Binding-site contacts:
Ligand atom CD contacts residue GLY303 of chain 1.A at 3.8 Å.
Ligand atom CZ contacts residue LEU307 of chain 1.A at 3.4 Å (hydrophobic).
Ligand atom O contacts residue LYS226 of chain 1.A at 2.7 Å (salt-bridge).
Ligand atom CB contacts residue HIS301 of chain 1.A at 3.8 Å.
Ligand atom C contacts residue LYS226 of chain 1.A at 3.1 Å.
Ligand atom CD contacts residue LEU307 of chain 1.A at 3.9 Å (hydrophobic).
Ligand atom NH2 contacts residue THR306 of chain 1.A at 3.4 Å.
Ligand atom CZ contacts residue GLU297 of chain 1.A at 3.6 Å.
Ligand atom NH2 contacts residue LEU307 of chain 1.A at 2.8 Å (h-bond).
Ligand atom O contacts residue LEU298 of chain 1.A at 3.8 Å.
Ligand atom CA contacts residue THR300 of chain 1.A at 3.8 Å.
Ligand atom NH1 contacts residue ALA302 of chain 1.A at 3.4 Å (h-bond).
Ligand atom N contacts residue THR300 of chain 1.A at 3.0 Å (h-bond).
Ligand atom CD contacts residue GLU297 of chain 1.A at 3.8 Å.
Ligand atom OXT contacts residue SER285 of chain 1.A at 3.4 Å (h-bond).
Ligand atom CB contacts residue GLU297 of chain 1.A at 4.0 Å.
Ligand atom O contacts residue GLU297 of chain 1.A at 3.3 Å (salt-bridge).
Ligand atom CA contacts residue TYR48 of chain 1.A at 3.3 Å (hydrophobic).
Ligand atom NH2 contacts residue SER245 of chain 1.A at 2.6 Å (h-bond).
Ligand atom NH1 contacts residue GLY303 of chain 1.A at 4.0 Å.
Ligand atom CZ contacts residue SER245 of chain 1.A at 3.3 Å.
Ligand atom CG contacts residue GLU297 of chain 1.A at 3.1 Å.
Ligand atom CG contacts residue THR300 of chain 1.A at 3.9 Å.
Ligand atom N contacts residue LEU298 of chain 1.A at 2.8 Å (h-bond).
Ligand atom N contacts residue TYR48 of chain 1.A at 3.0 Å.
Ligand atom NE contacts residue GLY303 of chain 1.A at 3.9 Å.
Ligand atom CB contacts residue THR300 of chain 1.A at 3.5 Å.
Ligand atom CB contacts residue GLY385 of chain 1.A at 3.5 Å.
Ligand atom CA contacts residue GLU297 of chain 1.A at 3.9 Å.
Ligand atom NE contacts residue GLU297 of chain 1.A at 2.9 Å (salt-bridge).
Ligand atom N contacts residue GLU297 of chain 1.A at 3.2 Å (salt-bridge).
Ligand atom OXT contacts residue LEU307 of chain 1.A at 3.8 Å.
Ligand atom NH1 contacts residue SER245 of chain 1.A at 3.2 Å (h-bond).
Ligand atom NE contacts residue LEU307 of chain 1.A at 3.3 Å.
Ligand atom CD contacts residue HIS301 of chain 1.A at 3.6 Å.
Ligand atom NH2 contacts residue GLY305 of chain 1.A at 3.1 Å (h-bond).
Ligand atom CB contacts residue TYR48 of chain 1.A at 3.6 Å (hydrophobic).
Ligand atom OXT contacts residue LYS226 of chain 1.A at 2.7 Å (salt-bridge).
Ligand atom NH2 contacts residue GLU297 of chain 1.A at 3.5 Å (salt-bridge).
Ligand atom C contacts residue GLU297 of chain 1.A at 4.0 Å.

Sequence of chain 1.A:
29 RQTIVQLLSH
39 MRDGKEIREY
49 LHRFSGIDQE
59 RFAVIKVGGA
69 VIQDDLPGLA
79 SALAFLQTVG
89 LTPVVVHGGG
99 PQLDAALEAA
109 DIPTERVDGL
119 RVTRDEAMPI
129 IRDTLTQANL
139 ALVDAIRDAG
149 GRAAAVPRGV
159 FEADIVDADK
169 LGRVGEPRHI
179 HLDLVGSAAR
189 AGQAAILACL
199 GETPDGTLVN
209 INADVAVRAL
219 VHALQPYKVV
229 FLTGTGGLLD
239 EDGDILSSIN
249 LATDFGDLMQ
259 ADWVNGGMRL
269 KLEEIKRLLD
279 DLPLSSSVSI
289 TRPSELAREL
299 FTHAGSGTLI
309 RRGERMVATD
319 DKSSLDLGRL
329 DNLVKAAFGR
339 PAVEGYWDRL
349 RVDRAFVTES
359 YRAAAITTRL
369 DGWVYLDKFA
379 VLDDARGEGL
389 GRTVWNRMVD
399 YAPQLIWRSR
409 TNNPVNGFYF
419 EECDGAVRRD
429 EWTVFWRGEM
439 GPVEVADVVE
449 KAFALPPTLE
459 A

This protein binds this small molecule.
Small molecule (SMILES): NC(=[NH2+])NCCC[C@H](N)C(=O)O